Sequence of chain 1.L:
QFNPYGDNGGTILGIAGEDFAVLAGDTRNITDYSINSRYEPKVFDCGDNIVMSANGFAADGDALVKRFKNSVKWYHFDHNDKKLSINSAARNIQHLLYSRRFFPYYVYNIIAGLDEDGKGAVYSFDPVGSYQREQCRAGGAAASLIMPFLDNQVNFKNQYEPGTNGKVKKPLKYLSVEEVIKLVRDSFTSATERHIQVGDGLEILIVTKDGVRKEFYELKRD

Binding-site contacts:
Ligand atom O3 contacts residue ALA22 of chain 1.K at 3.6 Å.
Ligand atom C62 contacts residue SER96 of chain 1.K at 3.4 Å.
Ligand atom C29 contacts residue THR1 of chain 1.K at 2.3 Å.
Ligand atom O27 contacts residue ALA20 of chain 1.K at 3.3 Å.
Ligand atom C54 contacts residue SER124 of chain 1.L at 2.8 Å.
Ligand atom N15 contacts residue THR21 of chain 1.K at 3.2 Å (h-bond).
Ligand atom C59 contacts residue ALA49 of chain 1.K at 3.3 Å (hydrophobic).
Ligand atom C38 contacts residue THR1 of chain 1.K at 2.5 Å.
Ligand atom C56 contacts residue SER130 of chain 1.L at 3.6 Å.
Ligand atom O3 contacts residue THR21 of chain 1.K at 3.5 Å (h-bond).
Ligand atom N28 contacts residue GLY47 of chain 1.K at 3.1 Å (h-bond).
Ligand atom C55 contacts residue SER124 of chain 1.L at 3.5 Å.
Ligand atom O3 contacts residue SER27 of chain 1.K at 3.0 Å (h-bond).
Ligand atom C37 contacts residue THR1 of chain 1.K at 1.5 Å.
Ligand atom C53 contacts residue SER124 of chain 1.L at 3.6 Å.
Ligand atom C30 contacts residue THR1 of chain 1.K at 2.7 Å.
Ligand atom C37 contacts residue TYR169 of chain 1.K at 3.5 Å (hydrophobic).
Ligand atom C43 contacts residue MET31 of chain 1.K at 3.5 Å (hydrophobic).
Ligand atom C63 contacts residue GLY47 of chain 1.K at 3.5 Å.
Ligand atom C42 contacts residue LYS33 of chain 1.K at 3.4 Å.
Ligand atom C44 contacts residue ALA49 of chain 1.K at 3.5 Å (hydrophobic).
Ligand atom O32 contacts residue GLY47 of chain 1.K at 3.5 Å (h-bond).
Ligand atom O40 contacts residue THR1 of chain 1.K at 3.3 Å (h-bond).
Ligand atom C56 contacts residue MET31 of chain 1.K at 3.3 Å (hydrophobic).
Ligand atom C41 contacts residue LYS33 of chain 1.K at 3.6 Å.
Ligand atom C31 contacts residue THR1 of chain 1.K at 1.4 Å.
Ligand atom O32 contacts residue MES1 of chain 1.JA at 2.8 Å (h-bond).
Ligand atom C16 contacts residue GLY47 of chain 1.K at 3.4 Å.
Ligand atom C38 contacts residue ARG19 of chain 1.K at 3.2 Å.
Ligand atom O14 contacts residue ALA49 of chain 1.K at 3.3 Å (h-bond).
Ligand atom O40 contacts residue MES1 of chain 1.JA at 2.4 Å (h-bond).
Ligand atom C59 contacts residue SER130 of chain 1.L at 3.1 Å.
Ligand atom C2 contacts residue SER27 of chain 1.K at 3.6 Å.
Ligand atom O32 contacts residue THR1 of chain 1.K at 2.3 Å (h-bond).
Ligand atom C58 contacts residue SER130 of chain 1.L at 3.7 Å.
Ligand atom C38 contacts residue TYR169 of chain 1.K at 3.2 Å (hydrophobic).
Ligand atom C11 contacts residue THR21 of chain 1.K at 3.6 Å.
Ligand atom C39 contacts residue THR1 of chain 1.K at 2.5 Å.
Ligand atom N28 contacts residue THR1 of chain 1.K at 3.6 Å (h-bond).
Ligand atom O27 contacts residue THR21 of chain 1.K at 3.3 Å (h-bond).

The small molecule below binds the protein below.
Small molecule (SMILES): CC1=C(C(=O)N[C@H](C)C(=O)N[C@@H](Cc2c[nH]c3ccccc23)C(=O)N[C@@H](Cc2ccccc2)C(=O)[C@H](C)CO)Cc2ccccc21

Sequence of chain 1.K:
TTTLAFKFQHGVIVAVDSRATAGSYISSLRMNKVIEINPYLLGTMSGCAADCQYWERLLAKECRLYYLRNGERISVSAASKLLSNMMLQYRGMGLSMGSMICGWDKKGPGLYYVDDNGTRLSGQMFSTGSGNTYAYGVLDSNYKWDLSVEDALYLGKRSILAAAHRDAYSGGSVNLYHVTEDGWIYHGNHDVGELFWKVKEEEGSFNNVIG